Sequence of chain 1.B:
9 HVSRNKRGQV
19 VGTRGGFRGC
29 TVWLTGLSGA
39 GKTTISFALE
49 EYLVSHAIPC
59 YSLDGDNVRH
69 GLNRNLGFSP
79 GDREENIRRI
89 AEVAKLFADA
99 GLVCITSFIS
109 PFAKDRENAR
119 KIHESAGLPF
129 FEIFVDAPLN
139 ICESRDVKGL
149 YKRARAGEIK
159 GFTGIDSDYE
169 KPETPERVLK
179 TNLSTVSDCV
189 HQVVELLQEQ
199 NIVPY

Binding-site contacts:
Ligand atom N1 contacts residue ARG81 of chain 1.B at 2.5 Å (salt-bridge).
Ligand atom C2 contacts residue THR161 of chain 1.B at 3.6 Å.
Ligand atom N9 contacts residue PHE76 of chain 1.B at 3.2 Å.
Ligand atom O1A contacts residue ASN84 of chain 1.B at 3.5 Å (h-bond).
Ligand atom O2A contacts residue PHE106 of chain 1.B at 3.3 Å.
Ligand atom O1B contacts residue ARG67 of chain 1.B at 3.2 Å (salt-bridge).
Ligand atom C8 contacts residue PHE76 of chain 1.B at 3.1 Å (hydrophobic).
Ligand atom C5 contacts residue PHE76 of chain 1.B at 3.5 Å (hydrophobic).
Ligand atom N1 contacts residue THR161 of chain 1.B at 3.5 Å (h-bond).
Ligand atom C2 contacts residue PHE160 of chain 1.B at 3.4 Å (hydrophobic).
Ligand atom N6 contacts residue PHE160 of chain 1.B at 3.5 Å.
Ligand atom N1 contacts residue PHE160 of chain 1.B at 3.2 Å.
Ligand atom O3B contacts residue PHE106 of chain 1.B at 3.7 Å.
Ligand atom N6 contacts residue LYS158 of chain 1.B at 2.8 Å (salt-bridge).
Ligand atom O2' contacts residue LEU148 of chain 1.B at 3.1 Å.
Ligand atom O2A contacts residue ILE107 of chain 1.B at 3.2 Å (h-bond).
Ligand atom O1A contacts residue ARG67 of chain 1.B at 2.6 Å (salt-bridge).
Ligand atom N3 contacts residue PHE76 of chain 1.B at 3.7 Å.
Ligand atom C5 contacts residue PHE160 of chain 1.B at 3.7 Å (hydrophobic).
Ligand atom O3B contacts residue SER108 of chain 1.B at 2.8 Å (h-bond).
Ligand atom O3B contacts residue ILE85 of chain 1.B at 3.7 Å.
Ligand atom N7 contacts residue PHE76 of chain 1.B at 3.4 Å.
Ligand atom O4' contacts residue PHE76 of chain 1.B at 3.1 Å.
Ligand atom O2B contacts residue PRO109 of chain 1.B at 2.9 Å.
Ligand atom N3 contacts residue PHE160 of chain 1.B at 3.5 Å.
Ligand atom C1' contacts residue PHE76 of chain 1.B at 3.6 Å (hydrophobic).
Ligand atom C6 contacts residue PHE160 of chain 1.B at 3.4 Å (hydrophobic).
Ligand atom N1 contacts residue GLY159 of chain 1.B at 3.4 Å (h-bond).
Ligand atom O3B contacts residue PRO109 of chain 1.B at 3.8 Å.
Ligand atom O3B contacts residue ILE107 of chain 1.B at 3.8 Å.
Ligand atom O1B contacts residue ARG81 of chain 1.B at 3.7 Å.
Ligand atom O2B contacts residue ARG81 of chain 1.B at 2.3 Å (salt-bridge).
Ligand atom N7 contacts residue ILE157 of chain 1.B at 3.8 Å.
Ligand atom O1B contacts residue ASN84 of chain 1.B at 2.8 Å (h-bond).
Ligand atom C2 contacts residue ARG81 of chain 1.B at 3.0 Å.
Ligand atom N6 contacts residue ILE157 of chain 1.B at 3.4 Å.
Ligand atom SB contacts residue ARG81 of chain 1.B at 3.5 Å (salt-bridge).
Ligand atom C4 contacts residue PHE76 of chain 1.B at 3.2 Å (hydrophobic).
Ligand atom C6 contacts residue ARG81 of chain 1.B at 3.4 Å.
Ligand atom N6 contacts residue GLY159 of chain 1.B at 3.5 Å (h-bond).

The small molecule below binds the protein below.
Small molecule (SMILES): Nc1ncnc2c1ncn2[C@@H]1O[C@H](CO[P](=O)(O)OS(=O)(=O)O)[C@@H](O)[C@H]1O